Binding-site contacts:
Ligand atom PB contacts residue MG1 of chain 1.C at 3.2 Å.
Ligand atom O6 contacts residue ASN135 of chain 1.A at 3.0 Å (h-bond).
Ligand atom N2 contacts residue ASP138 of chain 1.A at 2.7 Å (salt-bridge).
Ligand atom O2G contacts residue ASP20 of chain 1.A at 3.3 Å (salt-bridge).
Ligand atom C6 contacts residue LYS136 of chain 1.A at 3.5 Å.
Ligand atom O1A contacts residue THR24 of chain 1.A at 3.4 Å (h-bond).
Ligand atom O2B contacts residue THR24 of chain 1.A at 2.8 Å (h-bond).
Ligand atom O6 contacts residue ALA174 of chain 1.A at 3.1 Å (h-bond).
Ligand atom O4' contacts residue LYS136 of chain 1.A at 3.3 Å (salt-bridge).
Ligand atom N3B contacts residue ASP20 of chain 1.A at 3.1 Å (salt-bridge).
Ligand atom O2B contacts residue MG1 of chain 1.C at 2.1 Å.
Ligand atom O6 contacts residue SER173 of chain 1.A at 2.8 Å (h-bond).
Ligand atom C6 contacts residue ASP138 of chain 1.A at 3.4 Å.
Ligand atom O2B contacts residue LYS23 of chain 1.A at 3.4 Å (salt-bridge).
Ligand atom O2A contacts residue TYR46 of chain 1.A at 2.7 Å (h-bond).
Ligand atom N2 contacts residue MET139 of chain 1.A at 3.2 Å.
Ligand atom PB contacts residue LYS23 of chain 1.A at 3.4 Å.
Ligand atom N3B contacts residue MG1 of chain 1.C at 3.3 Å.
Ligand atom O3G contacts residue ILE60 of chain 1.A at 3.5 Å.
Ligand atom C2 contacts residue ASP138 of chain 1.A at 3.4 Å.
Ligand atom C5 contacts residue LEU175 of chain 1.A at 3.5 Å (hydrophobic).
Ligand atom O1B contacts residue GLY22 of chain 1.A at 3.0 Å (h-bond).
Ligand atom O6 contacts residue LEU175 of chain 1.A at 3.2 Å (h-bond).
Ligand atom O1A contacts residue THR25 of chain 1.A at 2.7 Å (h-bond).
Ligand atom N1 contacts residue ASP138 of chain 1.A at 2.6 Å (salt-bridge).
Ligand atom O1A contacts residue GLY22 of chain 1.A at 3.5 Å.
Ligand atom O1B contacts residue ASP20 of chain 1.A at 3.5 Å (salt-bridge).
Ligand atom PG contacts residue MG1 of chain 1.C at 3.1 Å.
Ligand atom O1G contacts residue THR61 of chain 1.A at 2.9 Å (h-bond).
Ligand atom O6 contacts residue ASP138 of chain 1.A at 3.3 Å (salt-bridge).
Ligand atom O3G contacts residue THR61 of chain 1.A at 3.1 Å (h-bond).
Ligand atom O3A contacts residue GLY22 of chain 1.A at 3.1 Å (h-bond).
Ligand atom O2G contacts residue VAL19 of chain 1.A at 3.2 Å.
Ligand atom O2G contacts residue LYS23 of chain 1.A at 2.7 Å (salt-bridge).
Ligand atom O1B contacts residue HIS21 of chain 1.A at 3.4 Å (h-bond).
Ligand atom O1B contacts residue LYS23 of chain 1.A at 2.6 Å (salt-bridge).
Ligand atom O1G contacts residue MG1 of chain 1.C at 1.9 Å.
Ligand atom N7 contacts residue ASN135 of chain 1.A at 3.0 Å (h-bond).
Ligand atom O2G contacts residue GLY83 of chain 1.A at 2.9 Å (h-bond).
Ligand atom C5' contacts residue ASP20 of chain 1.A at 3.4 Å.

The small molecule below binds the protein below.
Small molecule (SMILES): Nc1nc2c(ncn2[C@@H]2O[C@H](CO[P](=O)(O)O[P](=O)(O)NP(=O)(O)O)[C@@H](O)[C@H]2O)c(=O)[nH]1

Sequence of chain 1.A:
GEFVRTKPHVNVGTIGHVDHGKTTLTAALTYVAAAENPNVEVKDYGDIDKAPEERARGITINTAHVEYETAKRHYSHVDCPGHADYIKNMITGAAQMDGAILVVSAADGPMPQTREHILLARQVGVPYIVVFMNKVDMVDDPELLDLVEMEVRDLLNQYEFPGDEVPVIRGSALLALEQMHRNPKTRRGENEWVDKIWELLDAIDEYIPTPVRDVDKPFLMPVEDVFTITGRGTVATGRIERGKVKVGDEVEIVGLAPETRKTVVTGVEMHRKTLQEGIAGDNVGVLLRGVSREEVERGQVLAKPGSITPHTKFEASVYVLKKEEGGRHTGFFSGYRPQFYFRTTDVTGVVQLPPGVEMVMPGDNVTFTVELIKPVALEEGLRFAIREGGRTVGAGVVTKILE